Sequence of chain 42.E:
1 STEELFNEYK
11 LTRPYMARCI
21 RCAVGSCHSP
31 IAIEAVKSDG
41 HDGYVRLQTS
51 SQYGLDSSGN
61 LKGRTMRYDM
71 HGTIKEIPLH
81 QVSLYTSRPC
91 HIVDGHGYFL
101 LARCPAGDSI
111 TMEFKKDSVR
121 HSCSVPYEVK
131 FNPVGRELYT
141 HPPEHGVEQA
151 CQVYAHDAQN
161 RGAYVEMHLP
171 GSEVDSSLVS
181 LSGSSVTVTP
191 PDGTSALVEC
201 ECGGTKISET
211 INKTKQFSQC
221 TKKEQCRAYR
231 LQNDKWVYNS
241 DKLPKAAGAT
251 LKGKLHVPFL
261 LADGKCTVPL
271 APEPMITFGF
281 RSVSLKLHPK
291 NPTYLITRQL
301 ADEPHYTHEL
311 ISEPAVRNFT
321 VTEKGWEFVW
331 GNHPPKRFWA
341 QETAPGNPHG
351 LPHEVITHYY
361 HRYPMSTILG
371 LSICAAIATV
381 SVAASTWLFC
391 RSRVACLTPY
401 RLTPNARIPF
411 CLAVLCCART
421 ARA

Binding-site contacts:
Ligand atom O6 contacts residue ASN318 of chain 42.E at 3.3 Å.
Ligand atom O6 contacts residue SER284 of chain 42.E at 2.9 Å (h-bond).
Ligand atom O4 contacts residue ASN318 of chain 42.E at 4.4 Å.
Ligand atom C6 contacts residue SER284 of chain 42.E at 3.2 Å.
Ligand atom C5 contacts residue SER284 of chain 42.E at 4.5 Å.
Ligand atom O5 contacts residue SER284 of chain 42.E at 4.4 Å.
Ligand atom C6 contacts residue ASN318 of chain 42.E at 3.3 Å.

The small molecule below binds the protein below.
Small molecule (SMILES): CC(=O)N[C@@H]1[C@@H](O)[C@H](O)[C@@H](CO)O[C@H]1O